Sequence of chain 1.E:
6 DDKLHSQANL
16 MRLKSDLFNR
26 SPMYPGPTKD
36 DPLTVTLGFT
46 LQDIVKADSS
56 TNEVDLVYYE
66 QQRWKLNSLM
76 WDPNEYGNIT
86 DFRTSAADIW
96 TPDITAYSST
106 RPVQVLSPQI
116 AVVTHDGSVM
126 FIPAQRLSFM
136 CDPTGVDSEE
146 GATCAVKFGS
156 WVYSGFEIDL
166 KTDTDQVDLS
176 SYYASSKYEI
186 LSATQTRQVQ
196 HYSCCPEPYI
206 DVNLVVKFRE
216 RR

Binding-site contacts:
Ligand atom C38 contacts residue VAL157 of chain 1.A at 3.8 Å (hydrophobic).
Ligand atom C7 contacts residue GLN47 of chain 1.E at 3.5 Å.
Ligand atom C18 contacts residue CYS199 of chain 1.A at 3.6 Å (hydrophobic).
Ligand atom C21 contacts residue CYS199 of chain 1.A at 3.6 Å (hydrophobic).
Ligand atom C46 contacts residue TYR204 of chain 1.A at 3.8 Å (hydrophobic).
Ligand atom C10 contacts residue TYR64 of chain 1.E at 3.9 Å (hydrophobic).
Ligand atom C33 contacts residue TRP156 of chain 1.A at 3.6 Å (hydrophobic).
Ligand atom C30 contacts residue SER155 of chain 1.A at 3.4 Å.
Ligand atom C35 contacts residue TRP156 of chain 1.A at 3.5 Å (hydrophobic).
Ligand atom C15 contacts residue TYR197 of chain 1.A at 3.8 Å (hydrophobic).
Ligand atom C38 contacts residue ILE127 of chain 1.E at 4.1 Å (hydrophobic).
Ligand atom C13 contacts residue TYR64 of chain 1.E at 3.8 Å (hydrophobic).
Ligand atom C13 contacts residue TYR197 of chain 1.A at 4.1 Å (hydrophobic).
Ligand atom C8 contacts residue TYR64 of chain 1.E at 3.7 Å (hydrophobic).
Ligand atom C3 contacts residue SER176 of chain 1.E at 3.9 Å.
Ligand atom C35 contacts residue ILE127 of chain 1.E at 3.8 Å (hydrophobic).
Ligand atom C36 contacts residue ILE127 of chain 1.E at 3.7 Å (hydrophobic).
Ligand atom C32 contacts residue TRP156 of chain 1.A at 3.8 Å (hydrophobic).
Ligand atom C17 contacts residue TYR197 of chain 1.A at 3.7 Å (hydrophobic).
Ligand atom C34 contacts residue TRP156 of chain 1.A at 3.3 Å (hydrophobic).
Ligand atom C38 contacts residue TRP156 of chain 1.A at 3.8 Å (hydrophobic).
Ligand atom O43 contacts residue ILE127 of chain 1.E at 3.8 Å.
Ligand atom N31 contacts residue TRP156 of chain 1.A at 2.8 Å (h-bond).
Ligand atom C36 contacts residue TRP156 of chain 1.A at 3.8 Å (hydrophobic).
Ligand atom C7 contacts residue TYR102 of chain 1.A at 3.6 Å (hydrophobic).
Ligand atom C28 contacts residue TYR197 of chain 1.A at 3.5 Å (hydrophobic).
Ligand atom C46 contacts residue TYR197 of chain 1.A at 4.0 Å (hydrophobic).
Ligand atom C37 contacts residue ILE127 of chain 1.E at 3.9 Å (hydrophobic).
Ligand atom C3 contacts residue TYR64 of chain 1.E at 3.3 Å (hydrophobic).
Ligand atom C49 contacts residue VAL117 of chain 1.E at 3.7 Å (hydrophobic).
Ligand atom C10 contacts residue TRP156 of chain 1.A at 3.6 Å (hydrophobic).
Ligand atom C47 contacts residue TYR204 of chain 1.A at 3.2 Å (hydrophobic).
Ligand atom C30 contacts residue TRP156 of chain 1.A at 3.1 Å (hydrophobic).
Ligand atom C9 contacts residue TYR64 of chain 1.E at 3.4 Å (hydrophobic).
Ligand atom C30 contacts residue TYR102 of chain 1.A at 3.8 Å (hydrophobic).
Ligand atom O20 contacts residue TYR197 of chain 1.A at 3.7 Å.
Ligand atom O6 contacts residue LYS152 of chain 1.A at 3.1 Å.
Ligand atom C46 contacts residue TYR102 of chain 1.A at 4.0 Å (hydrophobic).
Ligand atom O1 contacts residue TYR197 of chain 1.A at 3.8 Å.
Ligand atom C9 contacts residue TYR102 of chain 1.A at 3.7 Å (hydrophobic).

A small-molecule ligand and the protein it binds are described below.
Small molecule (SMILES): CC1=C([C@@H]2C[C@H](C)C(=O)O2)CC[C@]23CCCN=C2CC/C=C(\C)[C@@H]2O[C@@H](CC[C@H](O)/C(C)=C/[C@@H]13)C[C@H]2C

Sequence of chain 1.A:
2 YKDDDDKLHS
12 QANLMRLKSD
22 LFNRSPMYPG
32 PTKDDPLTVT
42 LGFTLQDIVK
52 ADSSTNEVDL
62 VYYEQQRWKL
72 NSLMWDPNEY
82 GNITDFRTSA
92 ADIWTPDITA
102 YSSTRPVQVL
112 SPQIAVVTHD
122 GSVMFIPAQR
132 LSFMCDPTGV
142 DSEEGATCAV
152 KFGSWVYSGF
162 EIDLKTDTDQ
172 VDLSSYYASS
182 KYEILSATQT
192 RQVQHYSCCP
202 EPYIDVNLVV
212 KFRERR